Sequence of chain 2.A:
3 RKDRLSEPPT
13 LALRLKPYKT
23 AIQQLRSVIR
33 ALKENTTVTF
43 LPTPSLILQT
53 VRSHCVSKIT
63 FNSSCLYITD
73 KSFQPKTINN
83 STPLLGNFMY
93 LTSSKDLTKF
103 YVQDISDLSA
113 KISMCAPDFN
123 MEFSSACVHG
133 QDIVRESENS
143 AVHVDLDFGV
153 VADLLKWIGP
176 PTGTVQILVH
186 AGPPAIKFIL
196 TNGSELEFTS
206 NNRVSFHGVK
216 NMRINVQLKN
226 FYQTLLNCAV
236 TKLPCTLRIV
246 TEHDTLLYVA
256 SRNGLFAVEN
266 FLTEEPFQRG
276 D

A protein and the small-molecule ligand that binds it are described below.
Small molecule (SMILES): C=C1C=Cc2csc(SC)c2C1=O

Binding-site contacts:
Ligand atom C08 contacts residue LYS4 of chain 2.A at 2.9 Å.
Ligand atom C21 contacts residue LYS4 of chain 2.A at 3.8 Å.
Ligand atom C08 contacts residue ARG3 of chain 2.A at 4.4 Å.
Ligand atom C10 contacts residue LYS4 of chain 2.A at 1.4 Å.
Ligand atom C07 contacts residue LYS4 of chain 2.A at 4.4 Å.
Ligand atom O22 contacts residue LYS4 of chain 2.A at 4.3 Å.
Ligand atom C09 contacts residue LYS4 of chain 2.A at 2.5 Å.